The small molecule below binds the protein below.
Small molecule (SMILES): CC(=O)N[C@H]1[C@H](O[C@H]2[C@H](O)[C@@H](NC(C)=O)CO[C@@H]2CO)O[C@H](CO)[C@@H](O[C@@H]2O[C@H](CO[C@H]3O[C@H](CO)[C@@H](O)[C@H](O)[C@@H]3O)[C@@H](O)[C@H](O[C@H]3O[C@H](CO)[C@@H](O)[C@H](O)[C@@H]3O[C@H]3O[C@H](CO)[C@@H](O)[C@H](O)[C@@H]3O)[C@@H]2O)[C@@H]1O

Binding-site contacts:
Ligand atom C1 contacts residue SER415 of chain 1.C at 4.1 Å.
Ligand atom C1 contacts residue ASN232 of chain 1.C at 1.4 Å.
Ligand atom C3 contacts residue VAL414 of chain 1.C at 4.0 Å (hydrophobic).
Ligand atom N2 contacts residue SER415 of chain 1.C at 3.9 Å.
Ligand atom O7 contacts residue ASN346 of chain 1.C at 4.2 Å.
Ligand atom O7 contacts residue VAL414 of chain 1.C at 3.4 Å (h-bond).
Ligand atom O6 contacts residue GLU181 of chain 1.C at 2.6 Å (salt-bridge).
Ligand atom O6 contacts residue GLY348 of chain 1.C at 3.5 Å (h-bond).
Ligand atom C7 contacts residue ASN232 of chain 1.C at 3.8 Å.
Ligand atom O5 contacts residue NAG1 of chain 1.TA at 3.6 Å (h-bond).
Ligand atom C4 contacts residue GLU181 of chain 1.C at 4.0 Å.
Ligand atom O5 contacts residue ASN232 of chain 1.C at 2.4 Å (h-bond).
Ligand atom O6 contacts residue NAG1 of chain 1.TA at 4.2 Å.
Ligand atom O4 contacts residue VAL414 of chain 1.C at 3.7 Å.
Ligand atom C7 contacts residue VAL414 of chain 1.C at 4.2 Å (hydrophobic).
Ligand atom C4 contacts residue ASN232 of chain 1.C at 4.2 Å.
Ligand atom C3 contacts residue ASN232 of chain 1.C at 3.8 Å.
Ligand atom C5 contacts residue GLU181 of chain 1.C at 3.7 Å.
Ligand atom C2 contacts residue ASN232 of chain 1.C at 2.4 Å.
Ligand atom C7 contacts residue ASN346 of chain 1.C at 4.2 Å.
Ligand atom O7 contacts residue GLU181 of chain 1.C at 4.1 Å.
Ligand atom N2 contacts residue ASN232 of chain 1.C at 2.9 Å (h-bond).
Ligand atom C6 contacts residue NAG1 of chain 1.TA at 3.4 Å.
Ligand atom C6 contacts residue GLU181 of chain 1.C at 3.2 Å.
Ligand atom C5 contacts residue VAL414 of chain 1.C at 3.5 Å (hydrophobic).
Ligand atom C3 contacts residue GLU181 of chain 1.C at 4.3 Å.
Ligand atom C4 contacts residue VAL414 of chain 1.C at 3.9 Å (hydrophobic).
Ligand atom O6 contacts residue ILE407 of chain 1.C at 4.0 Å.
Ligand atom C2 contacts residue GLU181 of chain 1.C at 4.1 Å.
Ligand atom C6 contacts residue GLY348 of chain 1.C at 4.1 Å.
Ligand atom O3 contacts residue CYS413 of chain 1.C at 4.0 Å.
Ligand atom C8 contacts residue LEU231 of chain 1.C at 4.0 Å (hydrophobic).
Ligand atom O7 contacts residue PRO182 of chain 1.C at 4.0 Å.
Ligand atom O3 contacts residue GLU181 of chain 1.C at 4.0 Å.
Ligand atom C5 contacts residue ASN232 of chain 1.C at 3.7 Å.
Ligand atom O3 contacts residue LYS35 of chain 1.C at 3.5 Å (salt-bridge).
Ligand atom C5 contacts residue NAG1 of chain 1.TA at 3.8 Å.
Ligand atom O5 contacts residue GLU181 of chain 1.C at 3.8 Å.
Ligand atom C8 contacts residue ASN346 of chain 1.C at 3.6 Å.
Ligand atom O7 contacts residue ASN232 of chain 1.C at 4.2 Å.

Sequence of chain 1.C:
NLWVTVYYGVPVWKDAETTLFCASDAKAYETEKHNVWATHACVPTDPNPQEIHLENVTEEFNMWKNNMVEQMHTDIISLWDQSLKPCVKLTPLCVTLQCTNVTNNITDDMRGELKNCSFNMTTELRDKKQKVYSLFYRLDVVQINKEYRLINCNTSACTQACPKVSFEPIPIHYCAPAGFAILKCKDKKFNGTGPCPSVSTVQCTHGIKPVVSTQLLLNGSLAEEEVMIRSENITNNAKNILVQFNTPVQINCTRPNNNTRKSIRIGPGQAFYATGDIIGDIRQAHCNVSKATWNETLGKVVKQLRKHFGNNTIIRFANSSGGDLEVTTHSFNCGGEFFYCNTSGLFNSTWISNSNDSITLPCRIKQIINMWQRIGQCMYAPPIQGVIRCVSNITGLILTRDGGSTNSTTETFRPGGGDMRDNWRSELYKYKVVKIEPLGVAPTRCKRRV